This protein binds this small molecule.
Small molecule (SMILES): CC(=O)N[C@H]1[C@H](O[C@H]2[C@H](O)[C@@H](NC(C)=O)CO[C@@H]2CO)O[C@H](CO)[C@@H](O[C@@H]2O[C@H](CO)[C@@H](O)[C@H](O[C@H]3O[C@H](CO)[C@@H](O)[C@H](O)[C@@H]3O)[C@@H]2O)[C@@H]1O

Binding-site contacts:
Ligand atom O7 contacts residue LYS41 of chain 1.A at 3.7 Å.
Ligand atom O5 contacts residue LYS314 of chain 1.A at 3.1 Å (salt-bridge).
Ligand atom C6 contacts residue TYR72 of chain 1.A at 3.6 Å (hydrophobic).
Ligand atom O2 contacts residue GLY335 of chain 1.A at 2.9 Å (h-bond).
Ligand atom N2 contacts residue MET42 of chain 1.A at 3.7 Å.
Ligand atom C8 contacts residue LYS41 of chain 1.A at 3.8 Å.
Ligand atom C6 contacts residue SER317 of chain 1.A at 3.6 Å.
Ligand atom C8 contacts residue LYS38 of chain 1.A at 3.7 Å.
Ligand atom C1 contacts residue ASN263 of chain 1.A at 1.4 Å.
Ligand atom O4 contacts residue LYS333 of chain 1.A at 3.3 Å (salt-bridge).
Ligand atom O6 contacts residue LYS314 of chain 1.A at 2.9 Å (salt-bridge).
Ligand atom O5 contacts residue TYR72 of chain 1.A at 3.4 Å (h-bond).
Ligand atom C7 contacts residue LYS41 of chain 1.A at 3.8 Å.
Ligand atom O6 contacts residue GLU318 of chain 1.A at 2.6 Å (salt-bridge).
Ligand atom O7 contacts residue ALA45 of chain 1.A at 3.3 Å.
Ligand atom C3 contacts residue SER317 of chain 1.A at 3.6 Å.
Ligand atom N2 contacts residue ASN263 of chain 1.A at 3.0 Å (h-bond).
Ligand atom O6 contacts residue SER317 of chain 1.A at 3.5 Å.
Ligand atom O2 contacts residue LYS314 of chain 1.A at 3.1 Å (salt-bridge).
Ligand atom C4 contacts residue GLU318 of chain 1.A at 3.8 Å.
Ligand atom O7 contacts residue ARG48 of chain 1.A at 2.9 Å (salt-bridge).
Ligand atom C5 contacts residue ASN263 of chain 1.A at 3.5 Å.
Ligand atom C7 contacts residue ASN263 of chain 1.A at 3.7 Å.
Ligand atom C2 contacts residue ARG48 of chain 1.A at 3.5 Å.
Ligand atom N2 contacts residue SER317 of chain 1.A at 3.5 Å (h-bond).
Ligand atom O3 contacts residue SER317 of chain 1.A at 2.8 Å (h-bond).
Ligand atom C3 contacts residue ASN263 of chain 1.A at 3.8 Å.
Ligand atom C2 contacts residue ASN263 of chain 1.A at 2.5 Å.
Ligand atom C1 contacts residue TYR72 of chain 1.A at 3.8 Å (hydrophobic).
Ligand atom C5 contacts residue TYR72 of chain 1.A at 3.3 Å (hydrophobic).
Ligand atom O3 contacts residue GLY335 of chain 1.A at 3.2 Å.
Ligand atom C6 contacts residue GLU313 of chain 1.A at 3.6 Å.
Ligand atom C7 contacts residue SER317 of chain 1.A at 3.8 Å.
Ligand atom O5 contacts residue ASN263 of chain 1.A at 2.2 Å (h-bond).
Ligand atom C8 contacts residue GLU313 of chain 1.A at 3.8 Å.
Ligand atom O4 contacts residue GLY335 of chain 1.A at 3.1 Å (h-bond).
Ligand atom C6 contacts residue GLU318 of chain 1.A at 3.4 Å.
Ligand atom O3 contacts residue LYS41 of chain 1.A at 3.5 Å.
Ligand atom C8 contacts residue MET42 of chain 1.A at 3.7 Å (hydrophobic).
Ligand atom C2 contacts residue GLY335 of chain 1.A at 3.7 Å.

Sequence of chain 1.A:
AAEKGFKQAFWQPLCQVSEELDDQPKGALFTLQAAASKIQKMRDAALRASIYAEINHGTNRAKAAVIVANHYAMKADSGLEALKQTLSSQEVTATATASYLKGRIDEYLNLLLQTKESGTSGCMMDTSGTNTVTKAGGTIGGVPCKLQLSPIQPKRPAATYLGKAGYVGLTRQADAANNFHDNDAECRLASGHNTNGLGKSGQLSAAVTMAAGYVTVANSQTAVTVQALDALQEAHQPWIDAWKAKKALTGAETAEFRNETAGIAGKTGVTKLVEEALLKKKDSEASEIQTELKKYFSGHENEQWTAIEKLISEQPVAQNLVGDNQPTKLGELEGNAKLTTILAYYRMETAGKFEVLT